Sequence of chain 2.D:
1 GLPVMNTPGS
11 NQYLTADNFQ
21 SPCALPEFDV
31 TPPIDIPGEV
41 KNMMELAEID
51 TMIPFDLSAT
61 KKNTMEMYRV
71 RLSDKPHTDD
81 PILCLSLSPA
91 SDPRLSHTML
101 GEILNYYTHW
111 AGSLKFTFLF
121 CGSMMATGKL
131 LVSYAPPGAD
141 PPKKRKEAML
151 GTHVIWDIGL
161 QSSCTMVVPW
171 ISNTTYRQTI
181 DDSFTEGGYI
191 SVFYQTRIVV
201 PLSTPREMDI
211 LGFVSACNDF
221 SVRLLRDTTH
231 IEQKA

A small-molecule ligand and the protein it binds are described below.
Small molecule (SMILES): CCOC(=O)c1ccc(OCCCCC2CCN(c3ccc(C)nn3)CC2)cc1

Binding-site contacts:
Ligand atom C14 contacts residue VAL199 of chain 2.B at 3.8 Å (hydrophobic).
Ligand atom C3 contacts residue ALA24 of chain 2.D at 3.5 Å (hydrophobic).
Ligand atom C20 contacts residue TYR112 of chain 2.B at 3.4 Å (hydrophobic).
Ligand atom C10 contacts residue MET132 of chain 2.B at 3.7 Å (hydrophobic).
Ligand atom N6 contacts residue VAL196 of chain 2.B at 3.8 Å.
Ligand atom C13 contacts residue PHE237 of chain 2.B at 3.7 Å (hydrophobic).
Ligand atom C18 contacts residue PHE237 of chain 2.B at 3.8 Å (hydrophobic).
Ligand atom C1 contacts residue ILE183 of chain 2.B at 3.5 Å (hydrophobic).
Ligand atom N3 contacts residue LEU240 of chain 2.B at 3.4 Å.
Ligand atom O25 contacts residue THR111 of chain 2.B at 3.4 Å (h-bond).
Ligand atom C21 contacts residue PHE237 of chain 2.B at 3.7 Å (hydrophobic).
Ligand atom C11 contacts residue LEU134 of chain 2.B at 3.8 Å (hydrophobic).
Ligand atom C8 contacts residue VAL196 of chain 2.B at 3.7 Å (hydrophobic).
Ligand atom C23 contacts residue PHE237 of chain 2.B at 3.8 Å (hydrophobic).
Ligand atom C8 contacts residue TYR159 of chain 2.B at 3.5 Å (hydrophobic).
Ligand atom C13 contacts residue MET132 of chain 2.B at 3.8 Å (hydrophobic).
Ligand atom C15 contacts residue MET132 of chain 2.B at 3.6 Å (hydrophobic).
Ligand atom C19 contacts residue PHE237 of chain 2.B at 3.5 Å (hydrophobic).
Ligand atom O24 contacts residue TYR112 of chain 2.B at 3.8 Å.
Ligand atom C3 contacts residue PRO181 of chain 2.B at 3.7 Å (hydrophobic).
Ligand atom C4 contacts residue ILE194 of chain 2.B at 3.8 Å (hydrophobic).
Ligand atom C7 contacts residue VAL196 of chain 2.B at 3.5 Å (hydrophobic).
Ligand atom C12 contacts residue VAL199 of chain 2.B at 3.7 Å (hydrophobic).
Ligand atom N4 contacts residue LEU240 of chain 2.B at 3.3 Å.
Ligand atom O25 contacts residue TYR112 of chain 2.B at 3.4 Å.
Ligand atom C26 contacts residue LYS113 of chain 2.B at 3.7 Å.
Ligand atom O16 contacts residue MET132 of chain 2.B at 3.6 Å.
Ligand atom C26 contacts residue THR111 of chain 2.B at 3.6 Å.
Ligand atom C4 contacts residue ALA24 of chain 2.D at 3.5 Å (hydrophobic).
Ligand atom C3 contacts residue TYR159 of chain 2.B at 3.7 Å (hydrophobic).
Ligand atom C5 contacts residue ILE194 of chain 2.B at 3.8 Å (hydrophobic).
Ligand atom C5 contacts residue TYR159 of chain 2.B at 3.7 Å (hydrophobic).
Ligand atom C20 contacts residue PHE237 of chain 2.B at 3.4 Å (hydrophobic).
Ligand atom C7 contacts residue TYR159 of chain 2.B at 3.7 Å (hydrophobic).
Ligand atom C23 contacts residue TYR112 of chain 2.B at 3.3 Å (hydrophobic).
Ligand atom C14 contacts residue MET132 of chain 2.B at 3.5 Å (hydrophobic).
Ligand atom C4 contacts residue TYR159 of chain 2.B at 3.7 Å (hydrophobic).
Ligand atom C1 contacts residue ILE157 of chain 2.B at 3.4 Å (hydrophobic).
Ligand atom C27 contacts residue ASP236 of chain 2.B at 3.6 Å.
Ligand atom C21 contacts residue TYR112 of chain 2.B at 3.4 Å (hydrophobic).

Sequence of chain 2.B:
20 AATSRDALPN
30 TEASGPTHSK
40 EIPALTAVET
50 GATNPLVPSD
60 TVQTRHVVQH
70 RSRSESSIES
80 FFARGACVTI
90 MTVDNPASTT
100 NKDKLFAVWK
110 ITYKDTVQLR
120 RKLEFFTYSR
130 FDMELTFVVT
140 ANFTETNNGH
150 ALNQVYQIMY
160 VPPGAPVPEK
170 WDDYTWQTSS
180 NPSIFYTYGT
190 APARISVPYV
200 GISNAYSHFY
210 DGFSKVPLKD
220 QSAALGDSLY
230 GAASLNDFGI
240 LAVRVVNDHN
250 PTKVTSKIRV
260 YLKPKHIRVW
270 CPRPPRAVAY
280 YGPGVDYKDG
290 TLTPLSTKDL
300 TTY